Sequence of chain 1.E:
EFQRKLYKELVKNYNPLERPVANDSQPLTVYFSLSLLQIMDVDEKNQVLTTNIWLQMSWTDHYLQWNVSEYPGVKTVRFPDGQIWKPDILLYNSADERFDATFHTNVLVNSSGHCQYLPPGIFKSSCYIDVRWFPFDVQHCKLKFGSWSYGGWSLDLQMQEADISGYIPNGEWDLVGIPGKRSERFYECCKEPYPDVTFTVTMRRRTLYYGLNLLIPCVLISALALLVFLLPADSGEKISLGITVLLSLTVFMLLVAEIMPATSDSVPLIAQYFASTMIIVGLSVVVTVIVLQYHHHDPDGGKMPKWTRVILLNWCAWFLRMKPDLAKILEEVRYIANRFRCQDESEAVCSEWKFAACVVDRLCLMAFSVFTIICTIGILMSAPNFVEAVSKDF

The small molecule below binds the protein below.
Small molecule (SMILES): CC(=O)N[C@H]1[C@H](O[C@H]2[C@H](O)[C@@H](NC(C)=O)CO[C@@H]2CO)O[C@H](CO)[C@@H](O)[C@@H]1O

Binding-site contacts:
Ligand atom C4 contacts residue ASN23 of chain 1.E at 4.2 Å.
Ligand atom C2 contacts residue ASN23 of chain 1.E at 2.5 Å.
Ligand atom C3 contacts residue ASN23 of chain 1.E at 3.8 Å.
Ligand atom C1 contacts residue ASN23 of chain 1.E at 1.4 Å.
Ligand atom C5 contacts residue SER25 of chain 1.E at 4.2 Å.
Ligand atom C1 contacts residue SER25 of chain 1.E at 4.3 Å.
Ligand atom C6 contacts residue GLN26 of chain 1.E at 3.5 Å.
Ligand atom C7 contacts residue ASN23 of chain 1.E at 3.5 Å.
Ligand atom C5 contacts residue GLN26 of chain 1.E at 4.2 Å.
Ligand atom O5 contacts residue SER25 of chain 1.E at 4.2 Å.
Ligand atom O5 contacts residue GLN26 of chain 1.E at 3.5 Å.
Ligand atom C5 contacts residue ASN23 of chain 1.E at 3.6 Å.
Ligand atom N2 contacts residue ASN23 of chain 1.E at 3.0 Å (h-bond).
Ligand atom O6 contacts residue SER25 of chain 1.E at 4.0 Å.
Ligand atom C1 contacts residue GLN26 of chain 1.E at 4.2 Å.
Ligand atom O7 contacts residue ASN23 of chain 1.E at 3.7 Å.
Ligand atom O5 contacts residue ASN23 of chain 1.E at 2.3 Å (h-bond).
Ligand atom O6 contacts residue GLN26 of chain 1.E at 2.4 Å (h-bond).